This small molecule binds to this protein.
Small molecule (SMILES): CC(=O)N[C@H]1[C@H](O[C@H]2[C@H](O)[C@@H](NC(C)=O)CO[C@@H]2CO)O[C@H](CO)[C@@H](O)[C@@H]1O

Sequence of chain 1.B:
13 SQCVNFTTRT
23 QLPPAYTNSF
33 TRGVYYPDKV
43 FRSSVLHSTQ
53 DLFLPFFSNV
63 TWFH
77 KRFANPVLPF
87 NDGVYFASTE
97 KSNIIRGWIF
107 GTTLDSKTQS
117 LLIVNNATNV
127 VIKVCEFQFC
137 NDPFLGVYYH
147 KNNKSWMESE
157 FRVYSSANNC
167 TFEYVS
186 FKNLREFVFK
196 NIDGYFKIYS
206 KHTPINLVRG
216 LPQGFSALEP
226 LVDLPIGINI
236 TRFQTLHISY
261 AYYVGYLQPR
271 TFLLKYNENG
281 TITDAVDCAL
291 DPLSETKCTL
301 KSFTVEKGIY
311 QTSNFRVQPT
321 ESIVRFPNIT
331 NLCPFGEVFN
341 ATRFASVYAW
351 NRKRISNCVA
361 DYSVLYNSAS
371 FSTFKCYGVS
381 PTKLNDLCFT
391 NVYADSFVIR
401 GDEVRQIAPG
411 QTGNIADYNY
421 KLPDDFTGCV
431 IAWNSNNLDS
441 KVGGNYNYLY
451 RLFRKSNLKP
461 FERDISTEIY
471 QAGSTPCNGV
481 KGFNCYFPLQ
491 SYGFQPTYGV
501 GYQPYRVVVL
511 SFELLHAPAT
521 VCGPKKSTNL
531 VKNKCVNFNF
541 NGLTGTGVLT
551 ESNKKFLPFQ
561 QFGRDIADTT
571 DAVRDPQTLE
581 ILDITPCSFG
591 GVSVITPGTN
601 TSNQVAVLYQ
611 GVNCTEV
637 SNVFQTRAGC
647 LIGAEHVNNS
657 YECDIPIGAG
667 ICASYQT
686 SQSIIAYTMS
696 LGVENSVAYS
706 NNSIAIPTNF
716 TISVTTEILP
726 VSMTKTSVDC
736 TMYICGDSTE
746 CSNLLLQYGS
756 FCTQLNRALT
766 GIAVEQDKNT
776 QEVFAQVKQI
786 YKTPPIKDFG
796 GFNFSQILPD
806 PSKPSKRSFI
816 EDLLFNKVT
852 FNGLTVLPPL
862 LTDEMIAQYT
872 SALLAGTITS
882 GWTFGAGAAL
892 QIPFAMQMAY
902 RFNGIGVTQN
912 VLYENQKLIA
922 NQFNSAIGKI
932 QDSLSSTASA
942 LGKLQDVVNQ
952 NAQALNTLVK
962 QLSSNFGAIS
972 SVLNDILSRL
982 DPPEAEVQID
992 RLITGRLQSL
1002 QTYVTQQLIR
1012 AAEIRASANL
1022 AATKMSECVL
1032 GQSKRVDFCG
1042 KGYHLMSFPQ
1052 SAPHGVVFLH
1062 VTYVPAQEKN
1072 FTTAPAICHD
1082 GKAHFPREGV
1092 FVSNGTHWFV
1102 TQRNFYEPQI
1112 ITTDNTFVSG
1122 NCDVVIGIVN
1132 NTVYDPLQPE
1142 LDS

Binding-site contacts:
Ligand atom C1 contacts residue HIS1098 of chain 1.B at 3.5 Å.
Ligand atom C4 contacts residue ASN1095 of chain 1.B at 4.2 Å.
Ligand atom C2 contacts residue HIS1098 of chain 1.B at 4.2 Å.
Ligand atom C7 contacts residue ASN1095 of chain 1.B at 2.9 Å.
Ligand atom C1 contacts residue THR1097 of chain 1.B at 4.3 Å.
Ligand atom C5 contacts residue HIS1098 of chain 1.B at 3.4 Å.
Ligand atom C5 contacts residue PHE1100 of chain 1.B at 4.1 Å (hydrophobic).
Ligand atom O7 contacts residue HIS1098 of chain 1.B at 3.4 Å (h-bond).
Ligand atom C7 contacts residue HIS1098 of chain 1.B at 4.1 Å.
Ligand atom O6 contacts residue PHE1100 of chain 1.B at 3.7 Å.
Ligand atom C6 contacts residue PHE1100 of chain 1.B at 3.6 Å (hydrophobic).
Ligand atom C1 contacts residue ASN1095 of chain 1.B at 1.4 Å.
Ligand atom C1 contacts residue PHE1100 of chain 1.B at 4.4 Å (hydrophobic).
Ligand atom O7 contacts residue ASN1095 of chain 1.B at 2.5 Å (h-bond).
Ligand atom C3 contacts residue THR1097 of chain 1.B at 4.4 Å.
Ligand atom C3 contacts residue HIS1098 of chain 1.B at 3.6 Å.
Ligand atom C8 contacts residue ASN1095 of chain 1.B at 2.9 Å.
Ligand atom O5 contacts residue HIS1098 of chain 1.B at 3.8 Å.
Ligand atom N2 contacts residue ASN1095 of chain 1.B at 2.9 Å (h-bond).
Ligand atom C5 contacts residue ASN1095 of chain 1.B at 3.7 Å.
Ligand atom C4 contacts residue HIS1098 of chain 1.B at 3.8 Å.
Ligand atom C3 contacts residue ASN1095 of chain 1.B at 3.8 Å.
Ligand atom C2 contacts residue ASN1095 of chain 1.B at 2.4 Å.
Ligand atom O4 contacts residue HIS1098 of chain 1.B at 3.6 Å.
Ligand atom C6 contacts residue HIS1098 of chain 1.B at 4.2 Å.
Ligand atom O5 contacts residue ASN1095 of chain 1.B at 2.4 Å (h-bond).
Ligand atom N2 contacts residue THR1097 of chain 1.B at 4.1 Å.
Ligand atom C2 contacts residue THR1097 of chain 1.B at 4.5 Å.
Ligand atom O5 contacts residue PHE1100 of chain 1.B at 3.6 Å.